The small molecule below binds the protein below.
Small molecule (SMILES): CC(=O)N[C@@H]1[C@@H](O)[C@H](O)[C@@H](CO)O[C@H]1O

Sequence of chain 1.I:
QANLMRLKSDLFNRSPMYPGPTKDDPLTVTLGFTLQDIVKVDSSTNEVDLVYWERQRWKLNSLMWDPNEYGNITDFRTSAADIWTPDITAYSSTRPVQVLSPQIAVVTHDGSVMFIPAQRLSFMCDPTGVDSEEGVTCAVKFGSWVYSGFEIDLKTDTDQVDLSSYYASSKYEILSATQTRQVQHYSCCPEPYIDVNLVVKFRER

Binding-site contacts:
Ligand atom C7 contacts residue GLY71 of chain 1.I at 4.2 Å.
Ligand atom O7 contacts residue GLY71 of chain 1.I at 4.0 Å.
Ligand atom C8 contacts residue GLY71 of chain 1.I at 3.9 Å.
Ligand atom C5 contacts residue ASN72 of chain 1.I at 3.7 Å.
Ligand atom C8 contacts residue ASN68 of chain 1.I at 4.4 Å.
Ligand atom O5 contacts residue ASN72 of chain 1.I at 2.4 Å (h-bond).
Ligand atom N2 contacts residue ASN72 of chain 1.I at 3.1 Å (h-bond).
Ligand atom C2 contacts residue ASN72 of chain 1.I at 2.7 Å.
Ligand atom C3 contacts residue ASN72 of chain 1.I at 4.0 Å.
Ligand atom C4 contacts residue ASN72 of chain 1.I at 4.3 Å.
Ligand atom C7 contacts residue ASN72 of chain 1.I at 3.5 Å.
Ligand atom C1 contacts residue ASN72 of chain 1.I at 1.5 Å.
Ligand atom O7 contacts residue ASN72 of chain 1.I at 3.2 Å (h-bond).